Binding-site contacts:
Ligand atom C11 contacts residue TYR125 of chain 1.B at 3.8 Å (hydrophobic).
Ligand atom C13 contacts residue CYS83 of chain 1.B at 2.8 Å (hydrophobic).
Ligand atom N10 contacts residue SER87 of chain 1.B at 3.6 Å.
Ligand atom C01 contacts residue ARG86 of chain 1.B at 3.6 Å.
Ligand atom O21 contacts residue LEU251 of chain 1.B at 3.2 Å.
Ligand atom O08 contacts residue KNA1 of chain 1.F at 3.3 Å.
Ligand atom O12 contacts residue TYR125 of chain 1.B at 3.1 Å.
Ligand atom C01 contacts residue KNA1 of chain 1.F at 3.5 Å.
Ligand atom C13 contacts residue TYR125 of chain 1.B at 3.8 Å (hydrophobic).
Ligand atom O22 contacts residue HIS247 of chain 1.B at 2.9 Å.
Ligand atom C15 contacts residue PHE161 of chain 1.B at 3.8 Å (hydrophobic).
Ligand atom N20 contacts residue HIS247 of chain 1.B at 3.4 Å.
Ligand atom C11 contacts residue CYS83 of chain 1.B at 2.9 Å (hydrophobic).
Ligand atom C18 contacts residue GLN84 of chain 1.B at 3.8 Å.
Ligand atom C16 contacts residue PHE80 of chain 1.B at 3.8 Å (hydrophobic).
Ligand atom C17 contacts residue PHE80 of chain 1.B at 3.7 Å (hydrophobic).
Ligand atom C07 contacts residue LEU131 of chain 1.B at 3.8 Å (hydrophobic).
Ligand atom N10 contacts residue CYS83 of chain 1.B at 2.9 Å (h-bond).
Ligand atom C18 contacts residue CYS83 of chain 1.B at 2.0 Å (hydrophobic).
Ligand atom C14 contacts residue TYR125 of chain 1.B at 3.3 Å (hydrophobic).
Ligand atom C14 contacts residue HIS247 of chain 1.B at 3.8 Å.
Ligand atom C16 contacts residue PHE161 of chain 1.B at 3.5 Å (hydrophobic).
Ligand atom C14 contacts residue PHE161 of chain 1.B at 3.9 Å (hydrophobic).
Ligand atom C15 contacts residue HIS247 of chain 1.B at 3.7 Å.
Ligand atom N09 contacts residue LEU131 of chain 1.B at 3.7 Å.
Ligand atom C04 contacts residue ILE124 of chain 1.B at 3.6 Å (hydrophobic).
Ligand atom C03 contacts residue CYS83 of chain 1.B at 3.7 Å (hydrophobic).
Ligand atom C14 contacts residue SER87 of chain 1.B at 3.6 Å.
Ligand atom C17 contacts residue CYS83 of chain 1.B at 3.0 Å (hydrophobic).
Ligand atom C02 contacts residue ARG86 of chain 1.B at 3.4 Å.
Ligand atom O12 contacts residue CYS83 of chain 1.B at 3.6 Å.
Ligand atom C13 contacts residue PHE161 of chain 1.B at 3.8 Å (hydrophobic).
Ligand atom C17 contacts residue GLN84 of chain 1.B at 3.6 Å.
Ligand atom O22 contacts residue HIS121 of chain 1.B at 3.5 Å (h-bond).
Ligand atom O08 contacts residue LEU131 of chain 1.B at 3.4 Å.
Ligand atom C18 contacts residue PHE161 of chain 1.B at 3.3 Å (hydrophobic).
Ligand atom C16 contacts residue GLN84 of chain 1.B at 3.5 Å.
Ligand atom O22 contacts residue SER87 of chain 1.B at 3.8 Å.
Ligand atom C02 contacts residue KNA1 of chain 1.F at 3.5 Å.
Ligand atom C17 contacts residue PHE161 of chain 1.B at 3.4 Å (hydrophobic).

Sequence of chain 1.B:
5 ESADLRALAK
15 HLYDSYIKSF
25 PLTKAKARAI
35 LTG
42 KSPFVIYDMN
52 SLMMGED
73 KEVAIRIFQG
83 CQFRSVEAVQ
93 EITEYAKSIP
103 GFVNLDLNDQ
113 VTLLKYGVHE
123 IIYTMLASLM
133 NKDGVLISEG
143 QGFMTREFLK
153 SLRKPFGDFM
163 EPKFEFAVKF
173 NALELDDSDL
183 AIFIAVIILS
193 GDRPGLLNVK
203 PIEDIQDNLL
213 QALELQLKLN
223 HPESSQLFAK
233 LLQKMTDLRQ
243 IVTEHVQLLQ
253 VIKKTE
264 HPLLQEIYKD

This small molecule binds to this protein.
Small molecule (SMILES): NC(=O)c1ccc(NC(=O)c2cc([N+](=O)[O-])ccc2Cl)cc1